Sequence of chain 1.B:
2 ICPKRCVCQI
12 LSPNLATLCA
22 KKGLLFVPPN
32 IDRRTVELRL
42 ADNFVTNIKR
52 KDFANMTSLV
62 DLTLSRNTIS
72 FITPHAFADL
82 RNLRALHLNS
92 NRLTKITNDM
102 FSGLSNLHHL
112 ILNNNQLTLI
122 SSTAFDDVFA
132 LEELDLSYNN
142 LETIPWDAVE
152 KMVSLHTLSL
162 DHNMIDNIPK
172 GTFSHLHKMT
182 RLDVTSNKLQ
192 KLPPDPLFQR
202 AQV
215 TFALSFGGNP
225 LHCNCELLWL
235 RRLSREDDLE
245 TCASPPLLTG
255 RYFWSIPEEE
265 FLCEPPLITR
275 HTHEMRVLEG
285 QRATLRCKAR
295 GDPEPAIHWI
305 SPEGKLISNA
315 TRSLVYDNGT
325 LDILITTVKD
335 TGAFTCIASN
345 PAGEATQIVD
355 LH

The small molecule below binds the protein below.
Small molecule (SMILES): CC(=O)N[C@H]1[C@H](O[C@H]2[C@H](O)[C@@H](NC(C)=O)CO[C@@H]2CO)O[C@H](CO)[C@@H](O)[C@@H]1O

Binding-site contacts:
Ligand atom C8 contacts residue ALA55 of chain 1.B at 3.7 Å (hydrophobic).
Ligand atom C1 contacts residue ASN56 of chain 1.B at 1.4 Å.
Ligand atom C5 contacts residue ASN56 of chain 1.B at 3.7 Å.
Ligand atom C2 contacts residue ASN56 of chain 1.B at 2.5 Å.
Ligand atom C7 contacts residue ALA55 of chain 1.B at 4.4 Å (hydrophobic).
Ligand atom C4 contacts residue ASN56 of chain 1.B at 4.2 Å.
Ligand atom O5 contacts residue ASN56 of chain 1.B at 2.4 Å (h-bond).
Ligand atom N2 contacts residue ALA55 of chain 1.B at 4.4 Å.
Ligand atom N2 contacts residue ASN56 of chain 1.B at 2.9 Å (h-bond).
Ligand atom C7 contacts residue ASN56 of chain 1.B at 4.0 Å.
Ligand atom C3 contacts residue ASN56 of chain 1.B at 3.8 Å.